Sequence of chain 1.A:
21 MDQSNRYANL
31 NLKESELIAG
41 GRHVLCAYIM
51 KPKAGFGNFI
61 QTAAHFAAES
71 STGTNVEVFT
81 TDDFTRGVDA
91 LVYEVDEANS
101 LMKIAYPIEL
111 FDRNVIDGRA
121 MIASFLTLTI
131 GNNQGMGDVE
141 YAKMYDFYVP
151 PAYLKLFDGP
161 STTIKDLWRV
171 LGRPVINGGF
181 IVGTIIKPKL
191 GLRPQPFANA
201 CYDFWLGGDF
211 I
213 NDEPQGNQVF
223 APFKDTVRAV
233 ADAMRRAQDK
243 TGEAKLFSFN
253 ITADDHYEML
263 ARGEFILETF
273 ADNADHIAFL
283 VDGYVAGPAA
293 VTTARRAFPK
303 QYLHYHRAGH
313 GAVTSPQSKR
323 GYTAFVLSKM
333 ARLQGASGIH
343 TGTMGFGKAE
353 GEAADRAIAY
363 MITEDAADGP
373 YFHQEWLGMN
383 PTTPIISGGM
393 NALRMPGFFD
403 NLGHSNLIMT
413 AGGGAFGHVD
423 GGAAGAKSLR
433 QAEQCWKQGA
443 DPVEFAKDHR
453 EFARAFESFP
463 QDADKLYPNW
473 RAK

Sequence of chain 1.B:
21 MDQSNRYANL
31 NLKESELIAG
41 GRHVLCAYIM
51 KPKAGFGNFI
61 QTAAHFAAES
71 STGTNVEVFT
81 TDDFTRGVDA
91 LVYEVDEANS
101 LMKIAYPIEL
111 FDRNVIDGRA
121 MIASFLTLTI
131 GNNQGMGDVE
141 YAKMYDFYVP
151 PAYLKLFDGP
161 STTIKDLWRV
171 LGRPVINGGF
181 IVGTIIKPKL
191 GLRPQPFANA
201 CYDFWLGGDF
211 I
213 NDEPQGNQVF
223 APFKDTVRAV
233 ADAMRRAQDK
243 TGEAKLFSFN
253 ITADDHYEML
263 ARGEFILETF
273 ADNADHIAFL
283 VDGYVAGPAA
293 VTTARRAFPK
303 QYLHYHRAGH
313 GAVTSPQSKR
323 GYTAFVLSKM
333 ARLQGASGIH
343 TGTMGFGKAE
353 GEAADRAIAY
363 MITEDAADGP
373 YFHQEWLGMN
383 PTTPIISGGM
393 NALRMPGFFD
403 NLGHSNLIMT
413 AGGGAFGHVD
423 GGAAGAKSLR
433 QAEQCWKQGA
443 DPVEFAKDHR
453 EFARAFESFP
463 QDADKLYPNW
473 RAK

This protein binds this small molecule.
Small molecule (SMILES): O=C(O)[C@@](O)(COP(=O)(O)O)[C@H](O)[C@H](O)COP(=O)(O)O

Binding-site contacts:
Ligand atom O2 contacts residue ILE185 of chain 1.B at 3.5 Å.
Ligand atom C contacts residue LYS187 of chain 1.B at 3.4 Å.
Ligand atom O2 contacts residue MG1 of chain 1.P at 2.2 Å.
Ligand atom O7 contacts residue GLU69 of chain 1.A at 3.4 Å (salt-bridge).
Ligand atom C2 contacts residue MG1 of chain 1.P at 2.8 Å.
Ligand atom O5P contacts residue HIS342 of chain 1.B at 2.9 Å (h-bond).
Ligand atom O3P contacts residue THR74 of chain 1.A at 3.5 Å (h-bond).
Ligand atom O6 contacts residue MG1 of chain 1.P at 2.2 Å.
Ligand atom O3 contacts residue KCX212 of chain 1.B at 2.9 Å (h-bond).
Ligand atom O4 contacts residue SER389 of chain 1.B at 3.1 Å (h-bond).
Ligand atom O2 contacts residue KCX212 of chain 1.B at 3.0 Å (h-bond).
Ligand atom O1 contacts residue LYS187 of chain 1.B at 3.0 Å (salt-bridge).
Ligand atom O6 contacts residue ASN132 of chain 1.A at 3.0 Å (h-bond).
Ligand atom O2 contacts residue LYS187 of chain 1.B at 3.2 Å (salt-bridge).
Ligand atom O1P contacts residue GLY415 of chain 1.B at 2.9 Å (h-bond).
Ligand atom O6 contacts residue LYS187 of chain 1.B at 3.2 Å (salt-bridge).
Ligand atom O7 contacts residue LYS350 of chain 1.B at 2.9 Å (salt-bridge).
Ligand atom O3P contacts residue LYS350 of chain 1.B at 2.8 Å (salt-bridge).
Ligand atom P1 contacts residue THR74 of chain 1.A at 3.5 Å.
Ligand atom O2 contacts residue ASP214 of chain 1.B at 3.4 Å (salt-bridge).
Ligand atom C contacts residue MG1 of chain 1.P at 2.9 Å.
Ligand atom O6P contacts residue ARG309 of chain 1.B at 2.9 Å (salt-bridge).
Ligand atom O5P contacts residue SER389 of chain 1.B at 3.3 Å (h-bond).
Ligand atom C3 contacts residue KCX212 of chain 1.B at 3.0 Å.
Ligand atom C1 contacts residue SER389 of chain 1.B at 3.4 Å.
Ligand atom O1P contacts residue THR74 of chain 1.A at 2.6 Å (h-bond).
Ligand atom O3 contacts residue HIS308 of chain 1.B at 2.7 Å (h-bond).
Ligand atom O1P contacts residue LYS187 of chain 1.B at 3.3 Å.
Ligand atom O4P contacts residue ARG309 of chain 1.B at 2.9 Å (salt-bridge).
Ligand atom O2P contacts residue GLY414 of chain 1.B at 2.9 Å (h-bond).
Ligand atom C3 contacts residue MG1 of chain 1.P at 3.1 Å.
Ligand atom O3P contacts residue GLY391 of chain 1.B at 2.8 Å (h-bond).
Ligand atom O3 contacts residue MG1 of chain 1.P at 2.3 Å.
Ligand atom O6 contacts residue LYS189 of chain 1.B at 2.8 Å (salt-bridge).
Ligand atom O4 contacts residue GLY390 of chain 1.B at 3.2 Å (h-bond).
Ligand atom O3 contacts residue GLU215 of chain 1.B at 2.8 Å (salt-bridge).
Ligand atom O6 contacts residue ASP214 of chain 1.B at 3.1 Å (salt-bridge).
Ligand atom O6 contacts residue GLU215 of chain 1.B at 3.2 Å (salt-bridge).
Ligand atom O3 contacts residue ASN132 of chain 1.A at 3.0 Å (h-bond).
Ligand atom C contacts residue ASN132 of chain 1.A at 3.4 Å.